Sequence of chain 1.O:
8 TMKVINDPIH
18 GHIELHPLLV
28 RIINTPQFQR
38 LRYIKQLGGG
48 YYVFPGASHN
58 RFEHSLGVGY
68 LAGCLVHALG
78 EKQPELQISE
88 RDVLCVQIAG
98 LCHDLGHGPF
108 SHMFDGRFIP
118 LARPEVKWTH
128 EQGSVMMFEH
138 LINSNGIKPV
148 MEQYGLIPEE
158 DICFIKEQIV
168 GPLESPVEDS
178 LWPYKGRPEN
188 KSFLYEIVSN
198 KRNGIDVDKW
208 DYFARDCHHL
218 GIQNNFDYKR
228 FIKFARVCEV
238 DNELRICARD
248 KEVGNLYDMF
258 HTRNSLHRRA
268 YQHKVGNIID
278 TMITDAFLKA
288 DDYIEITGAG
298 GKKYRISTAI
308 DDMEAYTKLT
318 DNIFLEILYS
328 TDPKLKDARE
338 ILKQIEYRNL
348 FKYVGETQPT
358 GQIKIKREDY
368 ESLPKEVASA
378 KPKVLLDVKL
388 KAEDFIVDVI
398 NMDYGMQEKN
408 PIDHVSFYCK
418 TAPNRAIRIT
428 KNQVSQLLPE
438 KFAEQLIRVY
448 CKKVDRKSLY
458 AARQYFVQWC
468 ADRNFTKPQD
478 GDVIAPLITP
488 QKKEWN

Sequence of chain 1.N:
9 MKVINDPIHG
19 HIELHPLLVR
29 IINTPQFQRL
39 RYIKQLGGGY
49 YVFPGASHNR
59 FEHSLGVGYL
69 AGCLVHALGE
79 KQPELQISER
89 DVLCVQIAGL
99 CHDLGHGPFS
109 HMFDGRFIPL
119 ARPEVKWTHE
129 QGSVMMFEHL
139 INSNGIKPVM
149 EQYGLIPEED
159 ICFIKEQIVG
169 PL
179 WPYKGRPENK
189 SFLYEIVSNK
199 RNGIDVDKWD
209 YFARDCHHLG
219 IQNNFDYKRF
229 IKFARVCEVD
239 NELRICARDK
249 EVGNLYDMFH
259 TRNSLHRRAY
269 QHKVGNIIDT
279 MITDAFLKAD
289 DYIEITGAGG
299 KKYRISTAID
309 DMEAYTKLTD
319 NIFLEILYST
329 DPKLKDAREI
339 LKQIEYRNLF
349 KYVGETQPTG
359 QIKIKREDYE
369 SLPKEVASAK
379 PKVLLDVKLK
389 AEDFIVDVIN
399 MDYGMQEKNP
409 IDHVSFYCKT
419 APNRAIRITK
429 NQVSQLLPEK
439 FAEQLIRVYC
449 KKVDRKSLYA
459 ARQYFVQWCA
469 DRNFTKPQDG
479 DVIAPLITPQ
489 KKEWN

This small molecule binds to this protein.
Small molecule (SMILES): O=c1[nH]c(=O)c2ncn([C@@H]3O[C@H](COP(=O)(O)OP(=O)(O)OP(=O)(O)O)[C@@H](O)[C@H]3O)c2[nH]1

Binding-site contacts:
Ligand atom C5 contacts residue ARG345 of chain 1.N at 3.2 Å.
Ligand atom C8 contacts residue XG41 of chain 1.YD at 3.1 Å.
Ligand atom O6 contacts residue ARG39 of chain 1.M at 2.9 Å (salt-bridge).
Ligand atom N2 contacts residue ARG345 of chain 1.N at 3.4 Å (salt-bridge).
Ligand atom C2 contacts residue ASN31 of chain 1.M at 3.5 Å.
Ligand atom O3 contacts residue XG41 of chain 1.YD at 2.5 Å (h-bond).
Ligand atom O4 contacts residue ARG345 of chain 1.N at 3.1 Å (salt-bridge).
Ligand atom O2 contacts residue VAL11 of chain 1.M at 2.6 Å (h-bond).
Ligand atom O1 contacts residue LYS10 of chain 1.M at 2.7 Å (salt-bridge).
Ligand atom O12 contacts residue XG41 of chain 1.YD at 2.4 Å (h-bond).
Ligand atom O9 contacts residue MG1 of chain 1.LD at 2.5 Å.
Ligand atom C9 contacts residue ARG39 of chain 1.M at 3.6 Å.
Ligand atom O5 contacts residue ARG345 of chain 1.N at 3.1 Å (salt-bridge).
Ligand atom N3 contacts residue TYR49 of chain 1.N at 3.2 Å (h-bond).
Ligand atom N1 contacts residue ASN31 of chain 1.M at 2.9 Å (h-bond).
Ligand atom C10 contacts residue ILE12 of chain 1.M at 3.5 Å (hydrophobic).
Ligand atom O13 contacts residue LYS417 of chain 1.O at 3.3 Å (salt-bridge).
Ligand atom C10 contacts residue VAL50 of chain 1.N at 3.2 Å (hydrophobic).
Ligand atom O2 contacts residue ILE12 of chain 1.M at 3.1 Å.
Ligand atom C10 contacts residue TYR49 of chain 1.N at 3.1 Å (hydrophobic).
Ligand atom O1 contacts residue ASN31 of chain 1.M at 2.9 Å (h-bond).
Ligand atom N4 contacts residue ARG345 of chain 1.N at 3.4 Å (salt-bridge).
Ligand atom O6 contacts residue GLN36 of chain 1.M at 3.0 Å (h-bond).
Ligand atom C2 contacts residue ARG345 of chain 1.N at 3.4 Å.
Ligand atom C4 contacts residue XG41 of chain 1.YD at 3.4 Å.
Ligand atom O9 contacts residue LYS10 of chain 1.M at 2.9 Å.
Ligand atom O3 contacts residue VAL11 of chain 1.M at 3.3 Å (h-bond).
Ligand atom O3 contacts residue MG1 of chain 1.LD at 3.4 Å.
Ligand atom O14 contacts residue XG41 of chain 1.YD at 2.6 Å (h-bond).
Ligand atom O8 contacts residue LYS10 of chain 1.M at 3.2 Å (salt-bridge).
Ligand atom O14 contacts residue MG1 of chain 1.LD at 2.2 Å.
Ligand atom O6 contacts residue PHE59 of chain 1.M at 3.3 Å.
Ligand atom O8 contacts residue ARG345 of chain 1.N at 2.8 Å (salt-bridge).
Ligand atom C6 contacts residue XG41 of chain 1.YD at 3.5 Å.
Ligand atom O11 contacts residue VAL272 of chain 1.N at 3.3 Å.
Ligand atom O9 contacts residue XG41 of chain 1.YD at 3.2 Å (h-bond).
Ligand atom C1 contacts residue VAL50 of chain 1.N at 3.5 Å (hydrophobic).
Ligand atom P3 contacts residue MG1 of chain 1.LD at 3.5 Å.
Ligand atom N3 contacts residue ARG39 of chain 1.M at 3.0 Å (salt-bridge).
Ligand atom O12 contacts residue MG1 of chain 1.LD at 2.4 Å.

Sequence of chain 1.M:
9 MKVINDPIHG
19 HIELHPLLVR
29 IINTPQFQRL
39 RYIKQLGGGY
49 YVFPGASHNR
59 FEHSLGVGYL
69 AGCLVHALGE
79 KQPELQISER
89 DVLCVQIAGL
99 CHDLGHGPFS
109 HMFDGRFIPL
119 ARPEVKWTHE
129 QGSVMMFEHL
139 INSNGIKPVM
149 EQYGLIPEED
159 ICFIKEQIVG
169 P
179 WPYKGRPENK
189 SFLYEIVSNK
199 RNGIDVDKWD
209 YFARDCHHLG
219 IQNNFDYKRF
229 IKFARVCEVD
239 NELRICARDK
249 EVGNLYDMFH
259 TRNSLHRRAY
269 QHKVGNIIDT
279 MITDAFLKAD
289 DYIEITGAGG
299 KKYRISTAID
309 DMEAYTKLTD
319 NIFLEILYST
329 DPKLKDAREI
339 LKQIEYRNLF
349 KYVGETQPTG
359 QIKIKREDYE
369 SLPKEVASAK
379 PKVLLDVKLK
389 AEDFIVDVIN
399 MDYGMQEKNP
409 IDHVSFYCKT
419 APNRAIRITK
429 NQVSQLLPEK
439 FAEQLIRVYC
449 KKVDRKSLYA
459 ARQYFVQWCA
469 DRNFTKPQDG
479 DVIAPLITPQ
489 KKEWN